Sequence of chain 2.A:
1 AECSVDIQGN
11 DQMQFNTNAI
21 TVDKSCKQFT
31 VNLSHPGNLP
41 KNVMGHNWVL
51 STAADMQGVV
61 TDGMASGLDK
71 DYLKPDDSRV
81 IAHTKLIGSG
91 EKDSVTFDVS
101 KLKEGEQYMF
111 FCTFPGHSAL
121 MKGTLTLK

Binding-site contacts:
Ligand atom CE5 contacts residue SER100 of chain 2.A at 3.4 Å.
Ligand atom NDB contacts residue SER100 of chain 2.A at 3.8 Å.
Ligand atom CE5 contacts residue LYS27 of chain 2.A at 3.7 Å.
Ligand atom CD6 contacts residue LYS27 of chain 2.A at 4.2 Å.
Ligand atom CDW contacts residue SER25 of chain 2.A at 3.6 Å.
Ligand atom CEB contacts residue VAL99 of chain 2.A at 3.8 Å (hydrophobic).
Ligand atom CEV contacts residue LYS27 of chain 2.A at 3.9 Å.
Ligand atom CDW contacts residue LYS24 of chain 2.A at 3.3 Å.
Ligand atom CG3 contacts residue SER25 of chain 2.A at 3.7 Å.
Ligand atom CG2 contacts residue LYS24 of chain 2.A at 4.0 Å.
Ligand atom CG3 contacts residue LYS27 of chain 2.A at 3.7 Å.
Ligand atom CEB contacts residue LEU127 of chain 2.A at 4.1 Å (hydrophobic).
Ligand atom ND5 contacts residue VAL99 of chain 2.A at 4.1 Å.
Ligand atom NDB contacts residue LEU102 of chain 2.A at 3.0 Å (h-bond).
Ligand atom CE5 contacts residue ASP98 of chain 2.A at 4.0 Å.
Ligand atom CDC contacts residue SER100 of chain 2.A at 4.1 Å.
Ligand atom ND5 contacts residue ASP98 of chain 2.A at 2.9 Å (salt-bridge).
Ligand atom NDB contacts residue LEU127 of chain 2.A at 3.8 Å.
Ligand atom CG4 contacts residue SER100 of chain 2.A at 3.9 Å.
Ligand atom ND5 contacts residue SER100 of chain 2.A at 3.4 Å (h-bond).
Ligand atom O2 contacts residue CYS26 of chain 2.A at 2.8 Å (h-bond).
Ligand atom CG4 contacts residue ASP98 of chain 2.A at 3.6 Å.
Ligand atom CEB contacts residue LEU102 of chain 2.A at 4.1 Å (hydrophobic).
Ligand atom NEM contacts residue LYS24 of chain 2.A at 3.9 Å.
Ligand atom CDW contacts residue CYS26 of chain 2.A at 4.2 Å (hydrophobic).
Ligand atom CDM contacts residue LYS24 of chain 2.A at 3.1 Å.
Ligand atom CDW contacts residue LYS27 of chain 2.A at 3.9 Å.
Ligand atom CEB contacts residue SER100 of chain 2.A at 4.0 Å.
Ligand atom CE5 contacts residue CYS26 of chain 2.A at 3.8 Å (hydrophobic).
Ligand atom NEW contacts residue LYS24 of chain 2.A at 4.0 Å.
Ligand atom ND5 contacts residue LYS27 of chain 2.A at 3.2 Å (salt-bridge).
Ligand atom O2 contacts residue VAL99 of chain 2.A at 4.0 Å.
Ligand atom NDV contacts residue LYS27 of chain 2.A at 3.4 Å.
Ligand atom NEC contacts residue SER100 of chain 2.A at 4.1 Å.
Ligand atom CG1 contacts residue LEU102 of chain 2.A at 3.6 Å (hydrophobic).
Ligand atom NDB contacts residue VAL99 of chain 2.A at 3.7 Å.
Ligand atom O2 contacts residue LYS24 of chain 2.A at 2.6 Å (salt-bridge).
Ligand atom CG4 contacts residue LYS27 of chain 2.A at 4.1 Å.
Ligand atom CG1 contacts residue SER100 of chain 2.A at 3.9 Å.
Ligand atom CE5 contacts residue VAL99 of chain 2.A at 3.9 Å (hydrophobic).

A protein and the small-molecule ligand that binds it are described below.
Small molecule (SMILES): O->[Cu](<-O)(n1ccnc1)(n1ccnc1)(n1ccnc1)n1ccnc1